A protein and the small-molecule ligand that binds it are described below.
Small molecule (SMILES): CC(=O)N[C@@H]1[C@@H](O)[C@H](O)[C@@H](CO)O[C@H]1O

Sequence of chain 1.H:
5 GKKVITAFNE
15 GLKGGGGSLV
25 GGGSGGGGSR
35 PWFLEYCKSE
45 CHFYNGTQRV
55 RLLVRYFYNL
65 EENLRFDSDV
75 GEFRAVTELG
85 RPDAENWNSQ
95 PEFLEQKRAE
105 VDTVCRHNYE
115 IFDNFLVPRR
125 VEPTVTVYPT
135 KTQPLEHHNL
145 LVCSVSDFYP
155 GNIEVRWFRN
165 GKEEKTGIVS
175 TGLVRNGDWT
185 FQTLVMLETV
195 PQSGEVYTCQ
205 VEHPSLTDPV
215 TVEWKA

Binding-site contacts:
Ligand atom C8 contacts residue TYR48 of chain 1.H at 3.5 Å (hydrophobic).
Ligand atom C5 contacts residue ASN49 of chain 1.H at 3.7 Å.
Ligand atom O7 contacts residue ASN49 of chain 1.H at 3.8 Å.
Ligand atom C7 contacts residue TYR48 of chain 1.H at 4.2 Å (hydrophobic).
Ligand atom C4 contacts residue ASN49 of chain 1.H at 4.2 Å.
Ligand atom N2 contacts residue ASN49 of chain 1.H at 2.9 Å (h-bond).
Ligand atom C2 contacts residue ASN49 of chain 1.H at 2.5 Å.
Ligand atom O7 contacts residue GLN52 of chain 1.H at 3.5 Å (h-bond).
Ligand atom C8 contacts residue VAL74 of chain 1.F at 4.3 Å (hydrophobic).
Ligand atom C1 contacts residue GLN52 of chain 1.H at 3.9 Å.
Ligand atom C1 contacts residue ASN49 of chain 1.H at 1.4 Å.
Ligand atom C8 contacts residue ARG53 of chain 1.H at 3.5 Å.
Ligand atom O5 contacts residue GLN52 of chain 1.H at 3.4 Å (h-bond).
Ligand atom O7 contacts residue ARG53 of chain 1.H at 4.2 Å.
Ligand atom C8 contacts residue ASP73 of chain 1.F at 3.8 Å.
Ligand atom O6 contacts residue ILE1 of chain 1.G at 4.3 Å.
Ligand atom C7 contacts residue ASN49 of chain 1.H at 3.5 Å.
Ligand atom C3 contacts residue ASN49 of chain 1.H at 3.8 Å.
Ligand atom C7 contacts residue GLN52 of chain 1.H at 4.4 Å.
Ligand atom O5 contacts residue ASN49 of chain 1.H at 2.4 Å (h-bond).
Ligand atom C2 contacts residue GLN52 of chain 1.H at 3.8 Å.

Sequence of chain 1.F:
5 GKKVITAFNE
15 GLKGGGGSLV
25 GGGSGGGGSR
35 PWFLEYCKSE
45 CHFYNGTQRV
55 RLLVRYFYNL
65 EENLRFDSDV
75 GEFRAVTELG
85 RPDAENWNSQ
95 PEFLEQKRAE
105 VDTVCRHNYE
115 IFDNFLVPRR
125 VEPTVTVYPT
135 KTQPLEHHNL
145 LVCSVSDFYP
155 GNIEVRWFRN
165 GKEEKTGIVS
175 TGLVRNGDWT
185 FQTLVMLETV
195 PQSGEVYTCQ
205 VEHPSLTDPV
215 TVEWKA

Sequence of chain 1.G:
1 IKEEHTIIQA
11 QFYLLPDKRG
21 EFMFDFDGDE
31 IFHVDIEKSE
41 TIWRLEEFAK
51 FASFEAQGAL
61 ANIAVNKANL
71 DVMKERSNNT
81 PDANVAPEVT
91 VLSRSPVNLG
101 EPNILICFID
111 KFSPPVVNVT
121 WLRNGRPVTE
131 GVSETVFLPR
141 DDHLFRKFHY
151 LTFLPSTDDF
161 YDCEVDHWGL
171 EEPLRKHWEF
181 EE